Sequence of chain 1.A:
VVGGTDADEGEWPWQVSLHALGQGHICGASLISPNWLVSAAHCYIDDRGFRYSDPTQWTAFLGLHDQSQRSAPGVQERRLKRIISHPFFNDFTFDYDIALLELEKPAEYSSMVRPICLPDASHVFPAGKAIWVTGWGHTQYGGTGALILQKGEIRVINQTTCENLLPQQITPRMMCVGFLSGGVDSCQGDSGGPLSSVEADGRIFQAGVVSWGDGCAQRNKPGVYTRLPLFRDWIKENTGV

Binding-site contacts:
Ligand atom CA contacts residue PRO115 of chain 1.A at 3.2 Å (hydrophobic).
Ligand atom CD1 contacts residue GLY202 of chain 1.A at 3.4 Å.
Ligand atom C contacts residue ARG114 of chain 1.A at 3.4 Å.
Ligand atom C contacts residue PRO115 of chain 1.A at 3.5 Å (hydrophobic).
Ligand atom CA contacts residue CYS117 of chain 1.A at 3.7 Å (hydrophobic).
Ligand atom CA contacts residue ARG114 of chain 1.A at 3.6 Å.
Ligand atom CA contacts residue CYS117 of chain 1.A at 3.8 Å (hydrophobic).
Ligand atom CG contacts residue GLY10 of chain 1.A at 3.6 Å.
Ligand atom CB contacts residue CYS117 of chain 1.A at 3.1 Å (hydrophobic).
Ligand atom NH2 contacts residue GLU11 of chain 1.A at 3.4 Å (salt-bridge).
Ligand atom O contacts residue ARG114 of chain 1.A at 2.5 Å.
Ligand atom CA contacts residue ARG114 of chain 1.A at 3.7 Å.
Ligand atom SG contacts residue CYS117 of chain 1.A at 2.0 Å (h-bond).
Ligand atom C contacts residue ILE204 of chain 1.A at 3.5 Å (hydrophobic).
Ligand atom CD contacts residue GLU11 of chain 1.A at 3.4 Å.
Ligand atom O contacts residue ARG203 of chain 1.A at 3.5 Å.
Ligand atom N contacts residue CYS117 of chain 1.A at 3.6 Å.
Ligand atom N contacts residue ARG114 of chain 1.A at 2.9 Å (salt-bridge).
Ligand atom N contacts residue TRP14 of chain 1.A at 3.9 Å.
Ligand atom C contacts residue ARG114 of chain 1.A at 3.4 Å.
Ligand atom O contacts residue ARG114 of chain 1.A at 3.5 Å (salt-bridge).
Ligand atom O contacts residue PRO13 of chain 1.A at 3.8 Å.
Ligand atom O contacts residue CYS117 of chain 1.A at 3.3 Å (h-bond).
Ligand atom CZ contacts residue ILE204 of chain 1.A at 3.5 Å (hydrophobic).
Ligand atom O contacts residue TRP14 of chain 1.A at 3.9 Å.
Ligand atom SG contacts residue ARG203 of chain 1.A at 3.3 Å (salt-bridge).
Ligand atom C contacts residue TRP14 of chain 1.A at 3.7 Å (hydrophobic).
Ligand atom CB contacts residue PRO115 of chain 1.A at 3.5 Å (hydrophobic).
Ligand atom CA contacts residue ILE204 of chain 1.A at 3.4 Å (hydrophobic).
Ligand atom N contacts residue ARG114 of chain 1.A at 3.3 Å (salt-bridge).
Ligand atom O contacts residue ARG203 of chain 1.A at 3.9 Å.
Ligand atom N contacts residue ARG114 of chain 1.A at 3.5 Å (salt-bridge).
Ligand atom NH1 contacts residue ILE204 of chain 1.A at 3.3 Å.
Ligand atom O contacts residue TRP14 of chain 1.A at 3.7 Å.
Ligand atom N contacts residue PRO115 of chain 1.A at 2.9 Å (h-bond).
Ligand atom O contacts residue ILE204 of chain 1.A at 2.7 Å (h-bond).
Ligand atom NH2 contacts residue ILE204 of chain 1.A at 3.4 Å.
Ligand atom C contacts residue CYS117 of chain 1.A at 3.2 Å (hydrophobic).
Ligand atom CD contacts residue PRO13 of chain 1.A at 3.7 Å (hydrophobic).
Ligand atom CA contacts residue TRP14 of chain 1.A at 3.7 Å (hydrophobic).

The small molecule below binds the protein below.
Small molecule (SMILES): CC(C)C[C@H](NC(=O)CNC(=O)[C@@H](N)CS)C(=O)N[C@H](C=O)CCCN=C(N)N